Sequence of chain 1.A:
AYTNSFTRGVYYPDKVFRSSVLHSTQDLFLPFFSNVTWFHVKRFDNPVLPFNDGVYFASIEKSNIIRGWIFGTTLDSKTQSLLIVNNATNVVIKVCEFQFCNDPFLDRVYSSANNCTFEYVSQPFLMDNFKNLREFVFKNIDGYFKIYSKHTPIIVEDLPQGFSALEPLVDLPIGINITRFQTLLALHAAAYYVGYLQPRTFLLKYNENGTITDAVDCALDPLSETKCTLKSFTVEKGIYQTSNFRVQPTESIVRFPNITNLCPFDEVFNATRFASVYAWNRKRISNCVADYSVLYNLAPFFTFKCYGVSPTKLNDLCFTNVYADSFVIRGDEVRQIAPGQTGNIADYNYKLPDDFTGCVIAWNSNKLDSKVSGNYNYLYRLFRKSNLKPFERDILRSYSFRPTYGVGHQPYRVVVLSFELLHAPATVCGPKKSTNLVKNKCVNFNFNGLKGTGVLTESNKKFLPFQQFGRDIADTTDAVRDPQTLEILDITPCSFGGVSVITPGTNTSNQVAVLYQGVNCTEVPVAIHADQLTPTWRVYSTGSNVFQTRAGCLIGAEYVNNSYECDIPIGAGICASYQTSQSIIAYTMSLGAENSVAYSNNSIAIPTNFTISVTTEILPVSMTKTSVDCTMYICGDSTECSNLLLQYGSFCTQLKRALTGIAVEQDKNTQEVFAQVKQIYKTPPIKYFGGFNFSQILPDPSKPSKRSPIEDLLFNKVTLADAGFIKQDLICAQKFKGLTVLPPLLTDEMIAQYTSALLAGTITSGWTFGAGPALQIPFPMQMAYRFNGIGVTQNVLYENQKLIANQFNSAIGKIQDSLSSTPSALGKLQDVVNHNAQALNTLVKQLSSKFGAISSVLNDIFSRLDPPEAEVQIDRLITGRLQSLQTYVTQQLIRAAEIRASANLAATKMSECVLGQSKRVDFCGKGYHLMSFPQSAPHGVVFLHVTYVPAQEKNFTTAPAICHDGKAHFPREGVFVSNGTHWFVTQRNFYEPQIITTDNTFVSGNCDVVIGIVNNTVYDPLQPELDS

The protein below binds the small molecule below.
Small molecule (SMILES): CC(=O)N[C@@H]1[C@@H](O)[C@H](O)[C@@H](CO)O[C@H]1O

Binding-site contacts:
Ligand atom C4 contacts residue ASN1071 of chain 1.A at 4.2 Å.
Ligand atom C2 contacts residue ASN1071 of chain 1.A at 2.5 Å.
Ligand atom C5 contacts residue ALA703 of chain 1.A at 4.0 Å (hydrophobic).
Ligand atom O7 contacts residue ASN1071 of chain 1.A at 4.3 Å.
Ligand atom N2 contacts residue ASN1071 of chain 1.A at 2.9 Å (h-bond).
Ligand atom C3 contacts residue ASN1071 of chain 1.A at 3.8 Å.
Ligand atom C6 contacts residue ALA703 of chain 1.A at 4.2 Å (hydrophobic).
Ligand atom C8 contacts residue LYS1070 of chain 1.A at 4.1 Å.
Ligand atom C8 contacts residue GLU1069 of chain 1.A at 4.1 Å.
Ligand atom O5 contacts residue ASN1071 of chain 1.A at 2.4 Å (h-bond).
Ligand atom C7 contacts residue ASN1071 of chain 1.A at 3.8 Å.
Ligand atom C8 contacts residue ASN1071 of chain 1.A at 4.1 Å.
Ligand atom C1 contacts residue ASN1071 of chain 1.A at 1.4 Å.
Ligand atom C5 contacts residue ASN1071 of chain 1.A at 3.6 Å.